This small molecule binds to this protein.
Small molecule (SMILES): CC1(C)C=C(CSS(C)(=O)=O)C(C)(C)N1[O]

Binding-site contacts:
Ligand atom C6 contacts residue HIS140 of chain 1.B at 4.2 Å.
Ligand atom S1 contacts residue CYS39 of chain 1.B at 2.0 Å (h-bond).
Ligand atom C9 contacts residue HIS140 of chain 1.B at 4.3 Å.
Ligand atom O1 contacts residue LEU139 of chain 1.B at 4.2 Å.
Ligand atom C8 contacts residue TYR143 of chain 1.B at 4.0 Å (hydrophobic).
Ligand atom C2 contacts residue CYS39 of chain 1.B at 3.5 Å (hydrophobic).
Ligand atom C5 contacts residue CYS39 of chain 1.B at 4.3 Å (hydrophobic).
Ligand atom C9 contacts residue LEU139 of chain 1.B at 4.0 Å (hydrophobic).
Ligand atom C4 contacts residue CYS39 of chain 1.B at 3.1 Å (hydrophobic).
Ligand atom C8 contacts residue ILE63 of chain 1.B at 3.6 Å (hydrophobic).
Ligand atom C2 contacts residue LEU57 of chain 1.B at 4.5 Å (hydrophobic).
Ligand atom N1 contacts residue TYR143 of chain 1.B at 4.0 Å.
Ligand atom C9 contacts residue ILE37 of chain 1.B at 3.4 Å (hydrophobic).
Ligand atom S1 contacts residue PRO40 of chain 1.B at 3.8 Å.
Ligand atom C4 contacts residue ILE43 of chain 1.B at 4.0 Å (hydrophobic).
Ligand atom C2 contacts residue LEU34 of chain 1.B at 4.3 Å (hydrophobic).
Ligand atom C6 contacts residue ILE37 of chain 1.B at 4.3 Å (hydrophobic).
Ligand atom C7 contacts residue LEU57 of chain 1.B at 4.4 Å (hydrophobic).
Ligand atom N1 contacts residue HIS140 of chain 1.B at 4.0 Å.
Ligand atom C6 contacts residue CYS39 of chain 1.B at 4.0 Å (hydrophobic).
Ligand atom O1 contacts residue HIS140 of chain 1.B at 3.1 Å (h-bond).
Ligand atom C1 contacts residue CYS39 of chain 1.B at 4.5 Å (hydrophobic).
Ligand atom C3 contacts residue CYS39 of chain 1.B at 3.3 Å (hydrophobic).
Ligand atom O1 contacts residue TYR143 of chain 1.B at 3.3 Å.
Ligand atom C9 contacts residue CYS39 of chain 1.B at 4.3 Å (hydrophobic).
Ligand atom C3 contacts residue LEU57 of chain 1.B at 4.4 Å (hydrophobic).
Ligand atom C8 contacts residue LEU139 of chain 1.B at 3.8 Å (hydrophobic).
Ligand atom C9 contacts residue LEU34 of chain 1.B at 4.1 Å (hydrophobic).
Ligand atom C7 contacts residue TYR143 of chain 1.B at 3.5 Å (hydrophobic).

Sequence of chain 1.B:
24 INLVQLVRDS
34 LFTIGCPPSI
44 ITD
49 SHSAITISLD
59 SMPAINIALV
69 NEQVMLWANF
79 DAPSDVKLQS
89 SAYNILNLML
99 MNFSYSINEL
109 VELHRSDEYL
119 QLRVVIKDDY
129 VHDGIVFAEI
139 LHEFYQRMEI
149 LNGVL